This protein binds this small molecule.
Small molecule (SMILES): CN(C)CC1CN([S@@](=O)(F)=Nc2cc(Cl)c(C(=O)N3CCO[C@@H](c4ccccc4)C3)c(Cl)c2)C1

Sequence of chain 2.A:
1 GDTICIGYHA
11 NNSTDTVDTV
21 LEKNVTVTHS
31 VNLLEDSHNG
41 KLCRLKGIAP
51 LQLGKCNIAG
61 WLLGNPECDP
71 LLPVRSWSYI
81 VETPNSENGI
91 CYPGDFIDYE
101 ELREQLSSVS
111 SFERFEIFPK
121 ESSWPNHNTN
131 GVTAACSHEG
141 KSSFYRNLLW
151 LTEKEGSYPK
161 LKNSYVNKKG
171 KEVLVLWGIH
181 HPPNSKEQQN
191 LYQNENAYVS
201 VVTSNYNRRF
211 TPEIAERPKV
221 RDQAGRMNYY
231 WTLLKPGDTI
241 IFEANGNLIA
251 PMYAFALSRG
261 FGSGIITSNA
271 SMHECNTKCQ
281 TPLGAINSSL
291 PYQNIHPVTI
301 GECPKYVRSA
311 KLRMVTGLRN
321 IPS

Binding-site contacts:
Ligand atom C23 contacts residue ILE56 of chain 2.B at 3.9 Å (hydrophobic).
Ligand atom C2 contacts residue HIS29 of chain 2.A at 3.8 Å.
Ligand atom CL1 contacts residue ILE45 of chain 2.B at 3.7 Å.
Ligand atom N2 contacts residue VAL52 of chain 2.B at 3.8 Å.
Ligand atom CL1 contacts residue TRP21 of chain 2.B at 3.7 Å.
Ligand atom C1 contacts residue HIS29 of chain 2.A at 4.0 Å.
Ligand atom C15 contacts residue VAL31 of chain 2.A at 3.9 Å (hydrophobic).
Ligand atom C11 contacts residue THR316 of chain 2.A at 3.9 Å.
Ligand atom CL2 contacts residue SER30 of chain 2.A at 4.0 Å.
Ligand atom O3 contacts residue ASN53 of chain 2.B at 3.9 Å.
Ligand atom C10 contacts residue HIS29 of chain 2.A at 3.6 Å.
Ligand atom N3 contacts residue VAL52 of chain 2.B at 3.7 Å.
Ligand atom C5 contacts residue GLY20 of chain 2.B at 3.5 Å.
Ligand atom C18 contacts residue VAL31 of chain 2.A at 3.8 Å (hydrophobic).
Ligand atom C6 contacts residue GLY20 of chain 2.B at 4.0 Å.
Ligand atom O1 contacts residue ILE45 of chain 2.B at 4.1 Å.
Ligand atom C17 contacts residue VAL31 of chain 2.A at 4.1 Å (hydrophobic).
Ligand atom C18 contacts residue VAL52 of chain 2.B at 4.0 Å (hydrophobic).
Ligand atom C5 contacts residue TRP21 of chain 2.B at 3.8 Å (hydrophobic).
Ligand atom C17 contacts residue THR316 of chain 2.A at 3.8 Å.
Ligand atom O2 contacts residue THR316 of chain 2.A at 3.1 Å (h-bond).
Ligand atom O2 contacts residue TRP21 of chain 2.B at 3.2 Å.
Ligand atom C22 contacts residue SER289 of chain 2.A at 3.1 Å.
Ligand atom N2 contacts residue VAL31 of chain 2.A at 3.8 Å.
Ligand atom CL1 contacts residue THR49 of chain 2.B at 3.7 Å.
Ligand atom C16 contacts residue VAL31 of chain 2.A at 3.2 Å (hydrophobic).
Ligand atom CL2 contacts residue THR316 of chain 2.A at 4.0 Å.
Ligand atom C7 contacts residue TRP21 of chain 2.B at 3.9 Å (hydrophobic).
Ligand atom C21 contacts residue ILE56 of chain 2.B at 3.8 Å (hydrophobic).
Ligand atom C6 contacts residue ILE18 of chain 2.B at 3.8 Å (hydrophobic).
Ligand atom C14 contacts residue THR49 of chain 2.B at 3.9 Å.
Ligand atom C4 contacts residue TRP21 of chain 2.B at 3.4 Å (hydrophobic).
Ligand atom C12 contacts residue THR316 of chain 2.A at 3.9 Å.
Ligand atom C11 contacts residue TRP21 of chain 2.B at 3.9 Å (hydrophobic).
Ligand atom C10 contacts residue TRP21 of chain 2.B at 3.9 Å (hydrophobic).
Ligand atom O2 contacts residue HIS29 of chain 2.A at 3.2 Å.
Ligand atom O3 contacts residue THR49 of chain 2.B at 3.3 Å.
Ligand atom C14 contacts residue THR316 of chain 2.A at 4.1 Å.
Ligand atom C23 contacts residue SER289 of chain 2.A at 3.6 Å.
Ligand atom N4 contacts residue SER289 of chain 2.A at 3.9 Å.

Sequence of chain 2.B:
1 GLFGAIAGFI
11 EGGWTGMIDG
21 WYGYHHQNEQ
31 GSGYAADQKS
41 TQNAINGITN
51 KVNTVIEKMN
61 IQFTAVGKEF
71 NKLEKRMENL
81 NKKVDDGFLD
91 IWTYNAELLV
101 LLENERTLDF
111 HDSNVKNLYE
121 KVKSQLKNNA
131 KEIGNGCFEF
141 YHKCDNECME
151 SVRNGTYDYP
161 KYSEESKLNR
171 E